Sequence of chain 1.BA:
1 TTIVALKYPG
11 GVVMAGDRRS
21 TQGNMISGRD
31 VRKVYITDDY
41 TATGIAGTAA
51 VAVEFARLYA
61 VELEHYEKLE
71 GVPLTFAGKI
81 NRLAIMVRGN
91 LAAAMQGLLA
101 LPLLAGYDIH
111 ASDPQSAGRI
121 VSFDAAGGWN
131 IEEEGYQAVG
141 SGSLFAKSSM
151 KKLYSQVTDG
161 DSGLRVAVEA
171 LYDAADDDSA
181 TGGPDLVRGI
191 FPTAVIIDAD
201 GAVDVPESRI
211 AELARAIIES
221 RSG

Binding-site contacts:
Ligand atom C24 contacts residue SER27 of chain 1.AA at 3.4 Å.
Ligand atom C04 contacts residue GLY47 of chain 1.AA at 3.5 Å.
Ligand atom C24 contacts residue SER20 of chain 1.AA at 3.6 Å.
Ligand atom C29 contacts residue TRP129 of chain 1.BA at 3.4 Å (hydrophobic).
Ligand atom C05 contacts residue GLY47 of chain 1.AA at 3.6 Å.
Ligand atom C14 contacts residue ALA49 of chain 1.AA at 3.5 Å (hydrophobic).
Ligand atom C07 contacts residue THR1 of chain 1.AA at 3.2 Å.
Ligand atom C09 contacts residue LYS33 of chain 1.AA at 3.5 Å.
Ligand atom C15 contacts residue ALA49 of chain 1.AA at 3.4 Å (hydrophobic).
Ligand atom C19 contacts residue THR21 of chain 1.AA at 3.5 Å.
Ligand atom C17 contacts residue VAL31 of chain 1.AA at 3.4 Å (hydrophobic).
Ligand atom O18 contacts residue THR21 of chain 1.AA at 3.3 Å (h-bond).
Ligand atom C28 contacts residue SER122 of chain 1.BA at 3.2 Å.
Ligand atom N06 contacts residue GLY47 of chain 1.AA at 2.7 Å (h-bond).
Ligand atom C10 contacts residue LYS33 of chain 1.AA at 3.6 Å.
Ligand atom C28 contacts residue TRP129 of chain 1.BA at 3.5 Å (hydrophobic).
Ligand atom C39 contacts residue MET95 of chain 1.BA at 3.6 Å (hydrophobic).
Ligand atom O31 contacts residue GLN22 of chain 1.AA at 3.3 Å (h-bond).
Ligand atom N06 contacts residue THR1 of chain 1.AA at 3.6 Å.
Ligand atom C15 contacts residue VAL31 of chain 1.AA at 3.5 Å (hydrophobic).
Ligand atom O01 contacts residue ALA49 of chain 1.AA at 2.8 Å (h-bond).
Ligand atom C13 contacts residue VAL31 of chain 1.AA at 3.5 Å (hydrophobic).
Ligand atom O18 contacts residue SER20 of chain 1.AA at 3.4 Å.
Ligand atom C10 contacts residue ALA52 of chain 1.AA at 3.7 Å (hydrophobic).
Ligand atom C09 contacts residue ILE45 of chain 1.AA at 3.5 Å (hydrophobic).
Ligand atom C16 contacts residue ALA49 of chain 1.AA at 3.5 Å (hydrophobic).
Ligand atom C10 contacts residue ILE45 of chain 1.AA at 3.5 Å (hydrophobic).
Ligand atom C23 contacts residue ASP124 of chain 1.BA at 3.3 Å.
Ligand atom C15 contacts residue SER20 of chain 1.AA at 3.5 Å.
Ligand atom N03 contacts residue THR21 of chain 1.AA at 2.8 Å (h-bond).
Ligand atom N32 contacts residue ASP124 of chain 1.BA at 3.0 Å (salt-bridge).
Ligand atom O01 contacts residue THR48 of chain 1.AA at 3.6 Å.
Ligand atom O31 contacts residue SER27 of chain 1.AA at 2.8 Å (h-bond).
Ligand atom C38 contacts residue LEU91 of chain 1.BA at 3.5 Å (hydrophobic).
Ligand atom C12 contacts residue VAL31 of chain 1.AA at 3.4 Å (hydrophobic).
Ligand atom C16 contacts residue VAL31 of chain 1.AA at 3.5 Å (hydrophobic).
Ligand atom C29 contacts residue GLY128 of chain 1.BA at 3.4 Å.
Ligand atom C28 contacts residue ASN130 of chain 1.BA at 3.5 Å.
Ligand atom O42 contacts residue GLN22 of chain 1.AA at 3.3 Å.
Ligand atom C14 contacts residue VAL31 of chain 1.AA at 3.6 Å (hydrophobic).

A small-molecule ligand and the protein it binds are described below.
Small molecule (SMILES): COC[C@H](NC(=O)[C@H](CC(=O)N1CCCCC1)NC(=O)CCc1ccccc1)C(=O)NCc1cccc2ccccc12

Sequence of chain 1.AA:
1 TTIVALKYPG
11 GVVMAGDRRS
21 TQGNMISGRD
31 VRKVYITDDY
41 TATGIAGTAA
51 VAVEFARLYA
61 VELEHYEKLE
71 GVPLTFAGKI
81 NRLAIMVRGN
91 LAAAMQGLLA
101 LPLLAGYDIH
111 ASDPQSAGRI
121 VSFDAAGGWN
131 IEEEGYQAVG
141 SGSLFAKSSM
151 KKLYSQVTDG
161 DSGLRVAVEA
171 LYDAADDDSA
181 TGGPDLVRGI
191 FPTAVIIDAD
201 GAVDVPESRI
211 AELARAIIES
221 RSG